The protein below binds the small molecule below.
Small molecule (SMILES): CCOCCOc1ccc(-c2cn(C[C@@H]3NC[C@@H](O)[C@H]3O)nn2)cc1

Sequence of chain 3.A:
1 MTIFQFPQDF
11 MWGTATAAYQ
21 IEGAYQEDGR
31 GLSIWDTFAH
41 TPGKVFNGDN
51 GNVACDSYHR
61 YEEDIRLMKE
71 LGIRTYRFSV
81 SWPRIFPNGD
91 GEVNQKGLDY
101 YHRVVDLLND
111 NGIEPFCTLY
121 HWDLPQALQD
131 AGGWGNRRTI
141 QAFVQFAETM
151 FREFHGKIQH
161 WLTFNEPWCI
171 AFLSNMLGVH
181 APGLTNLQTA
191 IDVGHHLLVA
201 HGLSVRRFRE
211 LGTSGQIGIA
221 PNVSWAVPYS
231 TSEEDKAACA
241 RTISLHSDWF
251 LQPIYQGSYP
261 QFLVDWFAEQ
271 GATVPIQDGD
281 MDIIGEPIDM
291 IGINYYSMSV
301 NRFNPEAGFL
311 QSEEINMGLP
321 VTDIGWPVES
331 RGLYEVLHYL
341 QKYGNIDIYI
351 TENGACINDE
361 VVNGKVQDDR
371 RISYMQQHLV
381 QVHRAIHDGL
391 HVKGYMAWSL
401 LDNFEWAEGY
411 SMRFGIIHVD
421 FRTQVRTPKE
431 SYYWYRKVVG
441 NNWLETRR

Binding-site contacts:
Ligand atom C04 contacts residue TRP398 of chain 3.A at 3.7 Å (hydrophobic).
Ligand atom N01 contacts residue GLU352 of chain 3.A at 2.8 Å (salt-bridge).
Ligand atom O02 contacts residue HIS121 of chain 3.A at 2.5 Å (h-bond).
Ligand atom N02 contacts residue TRP326 of chain 3.A at 3.9 Å.
Ligand atom N01 contacts residue TYR296 of chain 3.A at 3.7 Å.
Ligand atom C01 contacts residue TYR296 of chain 3.A at 3.9 Å (hydrophobic).
Ligand atom C03 contacts residue TRP122 of chain 3.A at 3.7 Å (hydrophobic).
Ligand atom N01 contacts residue GLU166 of chain 3.A at 2.9 Å (salt-bridge).
Ligand atom C11 contacts residue LEU173 of chain 3.A at 3.9 Å (hydrophobic).
Ligand atom C12 contacts residue LEU173 of chain 3.A at 3.8 Å (hydrophobic).
Ligand atom O02 contacts residue GLN20 of chain 3.A at 2.7 Å (h-bond).
Ligand atom C04 contacts residue GLN20 of chain 3.A at 3.8 Å.
Ligand atom O03 contacts residue LEU173 of chain 3.A at 3.5 Å.
Ligand atom C04 contacts residue GLU352 of chain 3.A at 3.2 Å.
Ligand atom C17 contacts residue TRP406 of chain 3.A at 3.8 Å (hydrophobic).
Ligand atom C09 contacts residue GLU405 of chain 3.A at 3.5 Å.
Ligand atom N03 contacts residue TYR296 of chain 3.A at 3.6 Å.
Ligand atom O02 contacts residue TRP398 of chain 3.A at 3.7 Å.
Ligand atom N02 contacts residue GLU405 of chain 3.A at 3.8 Å.
Ligand atom O01 contacts residue TRP406 of chain 3.A at 2.9 Å (h-bond).
Ligand atom C05 contacts residue TRP398 of chain 3.A at 3.4 Å (hydrophobic).
Ligand atom C05 contacts residue TRP406 of chain 3.A at 3.7 Å (hydrophobic).
Ligand atom C03 contacts residue HIS121 of chain 3.A at 3.9 Å.
Ligand atom C17 contacts residue GLU352 of chain 3.A at 4.0 Å.
Ligand atom C08 contacts residue TRP326 of chain 3.A at 3.9 Å (hydrophobic).
Ligand atom C04 contacts residue HIS121 of chain 3.A at 3.4 Å.
Ligand atom O01 contacts residue TRP398 of chain 3.A at 3.0 Å.
Ligand atom O01 contacts residue GLU405 of chain 3.A at 3.5 Å (salt-bridge).
Ligand atom O01 contacts residue GLN20 of chain 3.A at 2.6 Å (h-bond).
Ligand atom C17 contacts residue GLU405 of chain 3.A at 3.5 Å.
Ligand atom O02 contacts residue GLU352 of chain 3.A at 4.0 Å.
Ligand atom O02 contacts residue TRP406 of chain 3.A at 3.4 Å (h-bond).
Ligand atom C05 contacts residue GLU352 of chain 3.A at 3.8 Å.
Ligand atom C05 contacts residue GLN20 of chain 3.A at 3.9 Å.
Ligand atom C01 contacts residue GLU405 of chain 3.A at 3.0 Å.
Ligand atom C03 contacts residue GLU166 of chain 3.A at 2.5 Å.
Ligand atom C13 contacts residue LEU173 of chain 3.A at 3.7 Å (hydrophobic).
Ligand atom C09 contacts residue TRP326 of chain 3.A at 3.8 Å (hydrophobic).
Ligand atom C03 contacts residue GLU352 of chain 3.A at 3.0 Å.
Ligand atom C03 contacts residue ASN165 of chain 3.A at 3.6 Å.